Binding-site contacts:
Ligand atom C7 contacts residue ASN47 of chain 1.B at 3.6 Å.
Ligand atom C8 contacts residue ASN42 of chain 1.B at 4.3 Å.
Ligand atom C7 contacts residue SER48 of chain 1.B at 4.0 Å.
Ligand atom C8 contacts residue VAL40 of chain 1.B at 3.1 Å (hydrophobic).
Ligand atom C8 contacts residue ASN47 of chain 1.B at 4.1 Å.
Ligand atom C2 contacts residue ASN47 of chain 1.B at 2.6 Å.
Ligand atom C7 contacts residue SER49 of chain 1.B at 3.4 Å.
Ligand atom C1 contacts residue ASN47 of chain 1.B at 1.5 Å.
Ligand atom C4 contacts residue ASN47 of chain 1.B at 4.2 Å.
Ligand atom C8 contacts residue GLU29 of chain 1.B at 3.6 Å.
Ligand atom O7 contacts residue SER49 of chain 1.B at 2.6 Å (h-bond).
Ligand atom O5 contacts residue ASN47 of chain 1.B at 2.2 Å (h-bond).
Ligand atom C7 contacts residue VAL40 of chain 1.B at 4.3 Å (hydrophobic).
Ligand atom N2 contacts residue ASN47 of chain 1.B at 3.2 Å (h-bond).
Ligand atom C1 contacts residue ASN42 of chain 1.B at 4.2 Å.
Ligand atom C3 contacts residue ASN47 of chain 1.B at 3.9 Å.
Ligand atom N2 contacts residue ASN42 of chain 1.B at 4.2 Å.
Ligand atom C8 contacts residue SER48 of chain 1.B at 4.1 Å.
Ligand atom O7 contacts residue ASN47 of chain 1.B at 3.5 Å (h-bond).
Ligand atom N2 contacts residue GLU29 of chain 1.B at 4.3 Å.
Ligand atom C8 contacts residue PHE41 of chain 1.B at 4.5 Å (hydrophobic).
Ligand atom O7 contacts residue SER48 of chain 1.B at 3.3 Å.
Ligand atom C8 contacts residue SER49 of chain 1.B at 3.8 Å.
Ligand atom C5 contacts residue ASN47 of chain 1.B at 3.6 Å.

This small molecule binds to this protein.
Small molecule (SMILES): CC(=O)N[C@H]1[C@H](O[C@H]2[C@H](O)[C@@H](NC(C)=O)CO[C@@H]2CO)O[C@H](CO)[C@@H](O)[C@@H]1O

Sequence of chain 1.B:
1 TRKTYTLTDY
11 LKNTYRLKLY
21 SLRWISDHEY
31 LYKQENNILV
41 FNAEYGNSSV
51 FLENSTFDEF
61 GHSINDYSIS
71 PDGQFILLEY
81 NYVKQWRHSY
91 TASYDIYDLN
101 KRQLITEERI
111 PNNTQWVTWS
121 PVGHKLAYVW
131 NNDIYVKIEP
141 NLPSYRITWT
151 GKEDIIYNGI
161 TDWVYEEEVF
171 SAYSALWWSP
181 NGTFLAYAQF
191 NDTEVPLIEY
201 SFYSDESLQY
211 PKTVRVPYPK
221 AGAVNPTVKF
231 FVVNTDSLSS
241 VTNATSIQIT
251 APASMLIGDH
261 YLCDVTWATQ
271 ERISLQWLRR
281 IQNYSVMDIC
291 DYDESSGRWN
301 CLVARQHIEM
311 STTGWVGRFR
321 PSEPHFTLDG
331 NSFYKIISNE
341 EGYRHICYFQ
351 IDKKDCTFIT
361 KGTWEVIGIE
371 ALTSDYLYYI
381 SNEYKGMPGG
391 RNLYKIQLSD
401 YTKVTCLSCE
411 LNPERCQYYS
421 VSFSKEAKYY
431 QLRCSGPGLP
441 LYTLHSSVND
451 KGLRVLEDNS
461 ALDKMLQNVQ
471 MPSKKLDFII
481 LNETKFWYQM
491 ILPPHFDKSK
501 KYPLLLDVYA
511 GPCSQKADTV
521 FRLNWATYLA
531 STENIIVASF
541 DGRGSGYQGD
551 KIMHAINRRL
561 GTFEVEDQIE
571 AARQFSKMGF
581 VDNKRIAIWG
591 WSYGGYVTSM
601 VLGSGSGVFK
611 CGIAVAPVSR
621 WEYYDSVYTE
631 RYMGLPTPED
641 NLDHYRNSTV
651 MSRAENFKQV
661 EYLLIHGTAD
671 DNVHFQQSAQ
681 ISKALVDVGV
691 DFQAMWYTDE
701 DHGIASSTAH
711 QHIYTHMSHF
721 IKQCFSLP